Binding-site contacts:
Ligand atom O5 contacts residue TYR23 of chain 1.A at 3.4 Å (h-bond).
Ligand atom O6 contacts residue PRO8 of chain 1.A at 3.8 Å.
Ligand atom C5 contacts residue ASN36 of chain 1.A at 3.7 Å.
Ligand atom O6 contacts residue ASN36 of chain 1.A at 4.5 Å.
Ligand atom C3 contacts residue ASN36 of chain 1.A at 3.8 Å.
Ligand atom O5 contacts residue PRO8 of chain 1.A at 4.2 Å.
Ligand atom O6 contacts residue SER6 of chain 1.A at 4.5 Å.
Ligand atom C3 contacts residue GLU35 of chain 1.A at 4.5 Å.
Ligand atom N2 contacts residue ASN36 of chain 1.A at 2.9 Å (h-bond).
Ligand atom C7 contacts residue ASN36 of chain 1.A at 3.4 Å.
Ligand atom C5 contacts residue TYR23 of chain 1.A at 3.5 Å (hydrophobic).
Ligand atom C1 contacts residue TYR23 of chain 1.A at 3.3 Å (hydrophobic).
Ligand atom C8 contacts residue GLU35 of chain 1.A at 3.6 Å.
Ligand atom C7 contacts residue GLU35 of chain 1.A at 3.9 Å.
Ligand atom C2 contacts residue ASN36 of chain 1.A at 2.5 Å.
Ligand atom C6 contacts residue TYR23 of chain 1.A at 4.3 Å (hydrophobic).
Ligand atom C1 contacts residue GLU35 of chain 1.A at 4.3 Å.
Ligand atom C6 contacts residue PRO8 of chain 1.A at 4.5 Å (hydrophobic).
Ligand atom C4 contacts residue ASN36 of chain 1.A at 4.2 Å.
Ligand atom O7 contacts residue ASN36 of chain 1.A at 3.4 Å (h-bond).
Ligand atom O5 contacts residue ASN36 of chain 1.A at 2.4 Å (h-bond).
Ligand atom C1 contacts residue ASN36 of chain 1.A at 1.4 Å.
Ligand atom C2 contacts residue GLU35 of chain 1.A at 4.2 Å.
Ligand atom N2 contacts residue GLU35 of chain 1.A at 3.2 Å (salt-bridge).

The small molecule below binds the protein below.
Small molecule (SMILES): CC(=O)N[C@@H]1[C@@H](O)[C@H](O)[C@@H](CO)O[C@H]1O

Sequence of chain 1.A:
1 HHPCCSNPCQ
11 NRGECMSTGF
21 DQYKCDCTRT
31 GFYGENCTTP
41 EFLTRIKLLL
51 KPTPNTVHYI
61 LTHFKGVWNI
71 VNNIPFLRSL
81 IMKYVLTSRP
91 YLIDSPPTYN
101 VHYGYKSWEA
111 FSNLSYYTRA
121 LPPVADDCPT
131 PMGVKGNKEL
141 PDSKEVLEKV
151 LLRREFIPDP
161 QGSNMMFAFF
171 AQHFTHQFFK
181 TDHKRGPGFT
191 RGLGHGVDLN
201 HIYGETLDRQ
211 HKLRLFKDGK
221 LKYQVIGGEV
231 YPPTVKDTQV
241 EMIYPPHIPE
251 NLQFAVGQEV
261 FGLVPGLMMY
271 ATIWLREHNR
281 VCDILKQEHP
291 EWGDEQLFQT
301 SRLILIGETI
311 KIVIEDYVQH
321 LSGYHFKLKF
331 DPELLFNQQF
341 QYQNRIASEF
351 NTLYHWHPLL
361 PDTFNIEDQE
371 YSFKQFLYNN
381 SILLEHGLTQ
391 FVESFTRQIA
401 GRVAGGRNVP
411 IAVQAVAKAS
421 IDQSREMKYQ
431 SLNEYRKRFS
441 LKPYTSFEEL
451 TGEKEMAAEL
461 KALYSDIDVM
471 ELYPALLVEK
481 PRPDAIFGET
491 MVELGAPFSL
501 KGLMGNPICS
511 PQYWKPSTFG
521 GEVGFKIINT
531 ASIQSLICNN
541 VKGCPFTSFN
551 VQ